This small molecule binds to this protein.
Small molecule (SMILES): CC(=O)N[C@H]1[C@H](O[C@H]2[C@H](O)[C@@H](NC(C)=O)CO[C@@H]2CO)O[C@H](CO)[C@@H](O[C@@H]2O[C@H](CO[C@@H]3O[C@H](CO)[C@@H](O)[C@H](O[C@H]4O[C@H](CO)[C@@H](O)[C@H](O)[C@@H]4O)[C@@H]3O)[C@@H](O)[C@H](O)[C@@H]2O)[C@@H]1O

Binding-site contacts:
Ligand atom C1 contacts residue SER122 of chain 1.A at 4.3 Å.
Ligand atom N2 contacts residue ASN120 of chain 1.A at 2.8 Å (h-bond).
Ligand atom O6 contacts residue PRO246 of chain 2.A at 3.2 Å.
Ligand atom C5 contacts residue ASN120 of chain 1.A at 3.7 Å.
Ligand atom C7 contacts residue ASN120 of chain 1.A at 3.5 Å.
Ligand atom O5 contacts residue LEU214 of chain 2.A at 3.8 Å.
Ligand atom O6 contacts residue TYR123 of chain 1.A at 3.0 Å (h-bond).
Ligand atom O6 contacts residue TYR218 of chain 2.A at 3.8 Å.
Ligand atom O6 contacts residue PHE196 of chain 1.A at 3.8 Å.
Ligand atom C6 contacts residue LEU214 of chain 2.A at 3.8 Å (hydrophobic).
Ligand atom O2 contacts residue GLN219 of chain 2.A at 4.1 Å.
Ligand atom C1 contacts residue TYR123 of chain 1.A at 3.9 Å (hydrophobic).
Ligand atom C4 contacts residue ASN120 of chain 1.A at 4.2 Å.
Ligand atom O6 contacts residue GLN219 of chain 2.A at 3.2 Å (h-bond).
Ligand atom O5 contacts residue ASN120 of chain 1.A at 2.4 Å (h-bond).
Ligand atom O7 contacts residue ASN120 of chain 1.A at 3.6 Å (h-bond).
Ligand atom C1 contacts residue ASN120 of chain 1.A at 1.5 Å.
Ligand atom C4 contacts residue LEU214 of chain 2.A at 3.6 Å (hydrophobic).
Ligand atom C5 contacts residue PHE196 of chain 1.A at 4.1 Å (hydrophobic).
Ligand atom C5 contacts residue GLN219 of chain 2.A at 4.3 Å.
Ligand atom C5 contacts residue LEU214 of chain 2.A at 4.1 Å (hydrophobic).
Ligand atom N2 contacts residue SER122 of chain 1.A at 4.0 Å.
Ligand atom C6 contacts residue TYR123 of chain 1.A at 3.9 Å (hydrophobic).
Ligand atom C3 contacts residue ASN120 of chain 1.A at 3.8 Å.
Ligand atom O6 contacts residue GLN219 of chain 2.A at 4.2 Å.
Ligand atom C1 contacts residue GLU116 of chain 1.A at 4.0 Å.
Ligand atom C5 contacts residue PRO246 of chain 2.A at 4.3 Å (hydrophobic).
Ligand atom C8 contacts residue PHE196 of chain 1.A at 4.0 Å (hydrophobic).
Ligand atom O5 contacts residue GLU116 of chain 1.A at 3.9 Å.
Ligand atom O7 contacts residue LEU214 of chain 2.A at 4.0 Å.
Ligand atom C6 contacts residue GLN219 of chain 2.A at 3.5 Å.
Ligand atom C5 contacts residue TYR218 of chain 2.A at 3.7 Å (hydrophobic).
Ligand atom C6 contacts residue TYR218 of chain 2.A at 3.4 Å (hydrophobic).
Ligand atom O6 contacts residue GLU215 of chain 2.A at 4.3 Å.
Ligand atom C2 contacts residue LEU214 of chain 2.A at 4.3 Å (hydrophobic).
Ligand atom C6 contacts residue PRO246 of chain 2.A at 3.1 Å (hydrophobic).
Ligand atom O5 contacts residue GLN219 of chain 2.A at 4.0 Å.
Ligand atom C2 contacts residue ASN120 of chain 1.A at 2.4 Å.
Ligand atom C8 contacts residue MET192 of chain 1.A at 3.3 Å (hydrophobic).
Ligand atom O5 contacts residue TYR123 of chain 1.A at 3.6 Å.

Sequence of chain 1.A:
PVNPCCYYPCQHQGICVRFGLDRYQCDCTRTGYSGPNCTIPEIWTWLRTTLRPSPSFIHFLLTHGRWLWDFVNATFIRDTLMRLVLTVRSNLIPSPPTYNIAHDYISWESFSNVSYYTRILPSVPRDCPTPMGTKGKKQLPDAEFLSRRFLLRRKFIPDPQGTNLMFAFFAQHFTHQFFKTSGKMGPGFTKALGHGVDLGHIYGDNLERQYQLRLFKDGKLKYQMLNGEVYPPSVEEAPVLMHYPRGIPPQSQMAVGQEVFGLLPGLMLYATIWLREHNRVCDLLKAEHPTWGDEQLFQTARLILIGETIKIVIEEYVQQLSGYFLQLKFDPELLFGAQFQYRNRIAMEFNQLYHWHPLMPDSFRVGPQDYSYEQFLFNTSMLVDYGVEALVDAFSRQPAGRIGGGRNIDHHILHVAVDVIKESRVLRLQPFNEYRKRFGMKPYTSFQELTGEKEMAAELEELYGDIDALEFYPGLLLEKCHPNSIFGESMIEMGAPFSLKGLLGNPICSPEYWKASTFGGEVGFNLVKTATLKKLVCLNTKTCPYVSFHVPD

Sequence of chain 2.A:
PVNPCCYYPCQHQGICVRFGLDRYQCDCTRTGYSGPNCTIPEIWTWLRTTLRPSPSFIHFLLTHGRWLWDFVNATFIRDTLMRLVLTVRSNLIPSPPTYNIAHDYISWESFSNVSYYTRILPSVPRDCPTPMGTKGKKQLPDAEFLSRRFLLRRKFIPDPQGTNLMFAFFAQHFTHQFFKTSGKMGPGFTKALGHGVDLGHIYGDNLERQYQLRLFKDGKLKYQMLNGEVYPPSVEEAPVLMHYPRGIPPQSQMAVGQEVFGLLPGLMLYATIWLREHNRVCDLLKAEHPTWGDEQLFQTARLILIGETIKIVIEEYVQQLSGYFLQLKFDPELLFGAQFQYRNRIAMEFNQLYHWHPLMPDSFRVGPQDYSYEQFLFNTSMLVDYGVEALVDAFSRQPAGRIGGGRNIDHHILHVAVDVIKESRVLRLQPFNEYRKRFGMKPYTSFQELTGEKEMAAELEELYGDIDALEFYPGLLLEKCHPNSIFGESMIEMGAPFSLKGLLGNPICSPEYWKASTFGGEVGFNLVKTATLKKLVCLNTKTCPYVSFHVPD